Binding-site contacts:
Ligand atom C38 contacts residue CYS39 of chain 1.B at 1.9 Å (hydrophobic).
Ligand atom N04 contacts residue PHE40 of chain 1.B at 3.4 Å.
Ligand atom C29 contacts residue LEU181 of chain 1.B at 3.4 Å (hydrophobic).
Ligand atom C20 contacts residue MET86 of chain 1.B at 3.0 Å (hydrophobic).
Ligand atom C15 contacts residue LYS65 of chain 1.B at 3.6 Å.
Ligand atom N32 contacts residue ALA115 of chain 1.B at 3.3 Å (h-bond).
Ligand atom C02 contacts residue CYS39 of chain 1.B at 2.7 Å (hydrophobic).
Ligand atom C30 contacts residue GLU113 of chain 1.B at 3.7 Å.
Ligand atom C36 contacts residue ASN179 of chain 1.B at 3.6 Å.
Ligand atom C01 contacts residue CYS39 of chain 1.B at 3.5 Å (hydrophobic).
Ligand atom F14 contacts residue PHE40 of chain 1.B at 2.9 Å.
Ligand atom C06 contacts residue GLY36 of chain 1.B at 3.2 Å.
Ligand atom C33 contacts residue ALA115 of chain 1.B at 3.3 Å (hydrophobic).
Ligand atom C28 contacts residue LEU181 of chain 1.B at 3.6 Å (hydrophobic).
Ligand atom C22 contacts residue ALA191 of chain 1.B at 3.1 Å (hydrophobic).
Ligand atom C01 contacts residue GLU37 of chain 1.B at 3.3 Å.
Ligand atom N23 contacts residue PHE40 of chain 1.B at 3.0 Å.
Ligand atom C30 contacts residue LEU181 of chain 1.B at 3.5 Å (hydrophobic).
Ligand atom C27 contacts residue LEU35 of chain 1.B at 3.5 Å (hydrophobic).
Ligand atom C20 contacts residue PHE193 of chain 1.B at 3.2 Å (hydrophobic).
Ligand atom C25 contacts residue VAL43 of chain 1.B at 3.4 Å (hydrophobic).
Ligand atom C06 contacts residue PHE40 of chain 1.B at 3.7 Å (hydrophobic).
Ligand atom C24 contacts residue VAL43 of chain 1.B at 3.2 Å (hydrophobic).
Ligand atom N04 contacts residue CYS39 of chain 1.B at 2.7 Å (h-bond).
Ligand atom C03 contacts residue CYS39 of chain 1.B at 3.0 Å (hydrophobic).
Ligand atom C33 contacts residue TYR114 of chain 1.B at 3.3 Å (hydrophobic).
Ligand atom C22 contacts residue ASP192 of chain 1.B at 3.7 Å.
Ligand atom N31 contacts residue GLU113 of chain 1.B at 2.8 Å (salt-bridge).
Ligand atom C22 contacts residue PHE40 of chain 1.B at 3.4 Å (hydrophobic).
Ligand atom C07 contacts residue GLY36 of chain 1.B at 3.1 Å.
Ligand atom O16 contacts residue LYS65 of chain 1.B at 3.0 Å.
Ligand atom N23 contacts residue ALA191 of chain 1.B at 3.4 Å (h-bond).
Ligand atom N32 contacts residue TYR114 of chain 1.B at 3.4 Å.
Ligand atom N32 contacts residue GLU113 of chain 1.B at 3.6 Å (salt-bridge).
Ligand atom N31 contacts residue ALA63 of chain 1.B at 3.5 Å.
Ligand atom F14 contacts residue ALA191 of chain 1.B at 3.1 Å.
Ligand atom O16 contacts residue PHE40 of chain 1.B at 3.6 Å.
Ligand atom N04 contacts residue GLY38 of chain 1.B at 3.4 Å (h-bond).
Ligand atom C05 contacts residue PHE40 of chain 1.B at 3.4 Å (hydrophobic).
Ligand atom C33 contacts residue LEU35 of chain 1.B at 3.7 Å (hydrophobic).

This small molecule binds to this protein.
Small molecule (SMILES): Cc1ccnc(Oc2ccc(-c3c(-c4ccc(NC(=O)C(C)C)cc4)n(C)c4ncnc(N)c34)cc2F)n1

Sequence of chain 1.B:
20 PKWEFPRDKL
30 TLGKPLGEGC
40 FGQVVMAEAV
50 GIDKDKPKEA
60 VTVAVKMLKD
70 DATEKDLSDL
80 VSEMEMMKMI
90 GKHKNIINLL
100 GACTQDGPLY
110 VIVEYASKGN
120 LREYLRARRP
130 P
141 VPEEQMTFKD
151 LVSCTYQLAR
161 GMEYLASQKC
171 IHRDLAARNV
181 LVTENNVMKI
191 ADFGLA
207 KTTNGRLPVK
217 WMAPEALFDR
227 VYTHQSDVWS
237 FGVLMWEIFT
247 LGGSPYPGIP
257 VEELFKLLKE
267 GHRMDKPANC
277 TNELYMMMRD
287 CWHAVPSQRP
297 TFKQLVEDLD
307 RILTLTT